Binding-site contacts:
Ligand atom C10 contacts residue THR17 of chain 1.B at 3.8 Å.
Ligand atom C11 contacts residue THR17 of chain 1.B at 4.2 Å.
Ligand atom C12 contacts residue TYR19 of chain 1.B at 3.8 Å (hydrophobic).
Ligand atom C12 contacts residue GLY227 of chain 1.B at 3.8 Å.
Ligand atom CL1 contacts residue PRO117 of chain 1.B at 3.7 Å.
Ligand atom N4 contacts residue GLN18 of chain 1.B at 4.0 Å.
Ligand atom O13 contacts residue SER229 of chain 1.B at 3.5 Å (h-bond).
Ligand atom N7 contacts residue GLY227 of chain 1.B at 3.4 Å (h-bond).
Ligand atom C11 contacts residue THR226 of chain 1.B at 3.9 Å.
Ligand atom C11 contacts residue TYR19 of chain 1.B at 3.2 Å (hydrophobic).
Ligand atom C10 contacts residue GLY227 of chain 1.B at 3.9 Å.
Ligand atom C10 contacts residue TYR19 of chain 1.B at 3.8 Å (hydrophobic).
Ligand atom N14 contacts residue PHE123 of chain 1.B at 3.2 Å.
Ligand atom C8 contacts residue SER229 of chain 1.B at 3.2 Å.
Ligand atom O13 contacts residue ALA228 of chain 1.B at 3.4 Å.
Ligand atom CL1 contacts residue PHE118 of chain 1.B at 3.4 Å.
Ligand atom C11 contacts residue GLN18 of chain 1.B at 3.9 Å.
Ligand atom C9 contacts residue SER229 of chain 1.B at 3.9 Å.
Ligand atom C10 contacts residue GLN18 of chain 1.B at 3.8 Å.
Ligand atom O13 contacts residue THR226 of chain 1.B at 3.9 Å.
Ligand atom C12 contacts residue ALA228 of chain 1.B at 4.1 Å (hydrophobic).
Ligand atom O13 contacts residue THR17 of chain 1.B at 3.2 Å (h-bond).
Ligand atom C10 contacts residue VAL35 of chain 1.B at 3.5 Å (hydrophobic).
Ligand atom C9 contacts residue THR17 of chain 1.B at 3.2 Å.
Ligand atom C3 contacts residue PRO117 of chain 1.B at 4.0 Å (hydrophobic).
Ligand atom C8 contacts residue THR17 of chain 1.B at 3.4 Å.
Ligand atom C12 contacts residue THR17 of chain 1.B at 3.9 Å.
Ligand atom N7 contacts residue PHE123 of chain 1.B at 4.1 Å.
Ligand atom C9 contacts residue GLN18 of chain 1.B at 4.1 Å.
Ligand atom C6 contacts residue PHE123 of chain 1.B at 3.7 Å (hydrophobic).
Ligand atom CL1 contacts residue PHE123 of chain 1.B at 4.0 Å.
Ligand atom O13 contacts residue GLY227 of chain 1.B at 3.3 Å (h-bond).
Ligand atom C12 contacts residue TYR161 of chain 1.B at 4.1 Å (hydrophobic).
Ligand atom C9 contacts residue GLY227 of chain 1.B at 3.2 Å.
Ligand atom C11 contacts residue VAL35 of chain 1.B at 3.5 Å (hydrophobic).
Ligand atom C3 contacts residue LEU120 of chain 1.B at 4.0 Å (hydrophobic).
Ligand atom C12 contacts residue THR226 of chain 1.B at 3.2 Å.
Ligand atom C5 contacts residue GLN18 of chain 1.B at 4.0 Å.
Ligand atom C8 contacts residue GLY227 of chain 1.B at 3.4 Å.
Ligand atom C2 contacts residue PHE123 of chain 1.B at 3.5 Å (hydrophobic).

A small-molecule ligand and the protein it binds are described below.
Small molecule (SMILES): Clc1cncc(NCc2ccco2)n1

Sequence of chain 1.B:
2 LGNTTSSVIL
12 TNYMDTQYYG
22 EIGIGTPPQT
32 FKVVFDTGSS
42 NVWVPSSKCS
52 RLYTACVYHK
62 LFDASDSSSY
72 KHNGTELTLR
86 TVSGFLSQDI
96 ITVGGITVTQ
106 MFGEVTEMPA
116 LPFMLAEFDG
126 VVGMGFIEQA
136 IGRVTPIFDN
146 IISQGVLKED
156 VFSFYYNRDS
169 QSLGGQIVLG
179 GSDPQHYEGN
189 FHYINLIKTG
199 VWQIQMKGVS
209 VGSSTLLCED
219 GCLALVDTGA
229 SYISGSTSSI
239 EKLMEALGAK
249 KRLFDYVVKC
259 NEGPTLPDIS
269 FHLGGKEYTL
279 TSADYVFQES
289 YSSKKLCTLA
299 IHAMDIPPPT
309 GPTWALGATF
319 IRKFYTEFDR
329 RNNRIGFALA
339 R